The small molecule below binds the protein below.
Small molecule (SMILES): NCCNc1ncnc2c1ncn2[C@@H]1O[C@H](COCC#Cc2nc3c(N)ncnc3n2[C@@H]2O[C@H](CO)[C@@H](O)[C@H]2O)[C@@H](O)[C@H]1O

Binding-site contacts:
Ligand atom C15 contacts residue THR161 of chain 2.A at 3.7 Å.
Ligand atom C24 contacts residue GLU123 of chain 2.A at 3.3 Å.
Ligand atom N7 contacts residue SER158 of chain 2.A at 3.2 Å (h-bond).
Ligand atom C contacts residue ASP150 of chain 3.A at 3.2 Å.
Ligand atom O7 contacts residue TYR163 of chain 2.A at 3.3 Å.
Ligand atom C16 contacts residue THR161 of chain 2.A at 3.1 Å.
Ligand atom C15 contacts residue ASN122 of chain 2.A at 3.6 Å.
Ligand atom N1 contacts residue ASP150 of chain 3.A at 3.0 Å (salt-bridge).
Ligand atom O6 contacts residue ASN122 of chain 2.A at 3.2 Å (h-bond).
Ligand atom N6 contacts residue ASN122 of chain 2.A at 2.9 Å (h-bond).
Ligand atom N4 contacts residue TYR163 of chain 2.A at 3.7 Å.
Ligand atom O6 contacts residue GLU123 of chain 2.A at 2.9 Å (salt-bridge).
Ligand atom O7 contacts residue ALA162 of chain 2.A at 3.2 Å.
Ligand atom C5 contacts residue TYR163 of chain 2.A at 3.1 Å (hydrophobic).
Ligand atom C contacts residue TYR163 of chain 2.A at 3.6 Å (hydrophobic).
Ligand atom C1 contacts residue ASP150 of chain 3.A at 3.6 Å.
Ligand atom C23 contacts residue GLU123 of chain 2.A at 3.5 Å.
Ligand atom N7 contacts residue TYR75 of chain 2.A at 3.2 Å.
Ligand atom O7 contacts residue GLU123 of chain 2.A at 2.6 Å (salt-bridge).
Ligand atom O5 contacts residue HIS71 of chain 2.A at 3.6 Å.
Ligand atom N7 contacts residue ASN122 of chain 2.A at 2.6 Å (h-bond).
Ligand atom C10 contacts residue LEU49 of chain 2.A at 3.7 Å (hydrophobic).
Ligand atom C16 contacts residue ALA162 of chain 2.A at 3.6 Å (hydrophobic).
Ligand atom C16 contacts residue PHE74 of chain 2.A at 3.3 Å (hydrophobic).
Ligand atom C14 contacts residue ASP45 of chain 2.A at 3.7 Å.
Ligand atom N8 contacts residue THR161 of chain 2.A at 2.6 Å (h-bond).
Ligand atom C11 contacts residue LEU49 of chain 2.A at 3.7 Å (hydrophobic).
Ligand atom O6 contacts residue ASP222 of chain 2.A at 3.7 Å.
Ligand atom N5 contacts residue TYR163 of chain 2.A at 3.1 Å.
Ligand atom O1 contacts residue LEU49 of chain 2.A at 3.4 Å.
Ligand atom N8 contacts residue ALA162 of chain 2.A at 3.4 Å (h-bond).
Ligand atom C14 contacts residue ALA162 of chain 2.A at 3.4 Å (hydrophobic).
Ligand atom N8 contacts residue PHE74 of chain 2.A at 3.6 Å.
Ligand atom C10 contacts residue GLY46 of chain 2.A at 3.7 Å.
Ligand atom C6 contacts residue TYR163 of chain 2.A at 3.7 Å (hydrophobic).
Ligand atom C15 contacts residue ALA162 of chain 2.A at 3.4 Å (hydrophobic).
Ligand atom O4 contacts residue TYR192 of chain 3.A at 3.6 Å.
Ligand atom C24 contacts residue TYR163 of chain 2.A at 3.6 Å (hydrophobic).
Ligand atom C17 contacts residue ASP45 of chain 2.A at 3.7 Å.
Ligand atom O7 contacts residue ASN122 of chain 2.A at 3.6 Å.

Sequence of chain 3.A:
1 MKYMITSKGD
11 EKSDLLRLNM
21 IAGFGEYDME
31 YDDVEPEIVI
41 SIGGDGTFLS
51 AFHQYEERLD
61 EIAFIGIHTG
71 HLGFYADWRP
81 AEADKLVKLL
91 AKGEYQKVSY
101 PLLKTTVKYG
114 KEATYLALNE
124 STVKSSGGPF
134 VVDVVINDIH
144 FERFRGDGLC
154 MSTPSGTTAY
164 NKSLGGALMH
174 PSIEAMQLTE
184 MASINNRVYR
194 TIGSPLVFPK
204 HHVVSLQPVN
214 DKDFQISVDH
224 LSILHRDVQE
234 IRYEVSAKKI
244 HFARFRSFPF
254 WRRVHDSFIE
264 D

Sequence of chain 2.A:
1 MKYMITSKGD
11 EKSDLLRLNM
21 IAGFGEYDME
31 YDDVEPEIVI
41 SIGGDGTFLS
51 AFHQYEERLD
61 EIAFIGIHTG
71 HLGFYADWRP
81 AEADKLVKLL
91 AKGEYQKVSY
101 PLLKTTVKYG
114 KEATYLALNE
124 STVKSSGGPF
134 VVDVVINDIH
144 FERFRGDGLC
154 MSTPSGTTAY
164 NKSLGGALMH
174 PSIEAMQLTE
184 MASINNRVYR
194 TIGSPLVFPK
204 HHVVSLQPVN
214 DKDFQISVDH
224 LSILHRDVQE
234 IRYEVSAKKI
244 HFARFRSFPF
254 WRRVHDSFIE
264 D